Sequence of chain 1.K:
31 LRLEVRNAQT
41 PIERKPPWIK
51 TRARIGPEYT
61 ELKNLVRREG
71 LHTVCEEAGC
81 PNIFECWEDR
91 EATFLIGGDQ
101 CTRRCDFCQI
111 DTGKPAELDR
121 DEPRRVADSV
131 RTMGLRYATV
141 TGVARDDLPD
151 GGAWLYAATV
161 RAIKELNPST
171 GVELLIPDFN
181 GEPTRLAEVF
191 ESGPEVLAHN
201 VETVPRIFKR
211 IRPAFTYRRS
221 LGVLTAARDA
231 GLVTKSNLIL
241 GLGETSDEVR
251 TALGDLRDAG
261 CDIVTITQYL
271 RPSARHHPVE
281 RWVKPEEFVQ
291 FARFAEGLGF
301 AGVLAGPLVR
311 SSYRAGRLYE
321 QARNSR

The small molecule below binds the protein below.
Small molecule (SMILES): CSCC[C@H](N)C(=O)O

Binding-site contacts:
Ligand atom OXT contacts residue PHE215 of chain 1.K at 3.6 Å.
Ligand atom C contacts residue ARG212 of chain 1.K at 3.5 Å.
Ligand atom CE contacts residue ILE110 of chain 1.K at 4.2 Å (hydrophobic).
Ligand atom CE contacts residue GLY142 of chain 1.K at 3.3 Å.
Ligand atom C contacts residue ILE176 of chain 1.K at 4.2 Å (hydrophobic).
Ligand atom O contacts residue SF41 of chain 1.LA at 2.4 Å.
Ligand atom OXT contacts residue PRO177 of chain 1.K at 3.4 Å.
Ligand atom OXT contacts residue ARG212 of chain 1.K at 2.8 Å (salt-bridge).
Ligand atom CA contacts residue PRO177 of chain 1.K at 3.7 Å (hydrophobic).
Ligand atom OXT contacts residue HIS199 of chain 1.K at 4.0 Å.
Ligand atom CG contacts residue THR141 of chain 1.K at 3.6 Å.
Ligand atom CE contacts residue LEU95 of chain 1.K at 4.0 Å (hydrophobic).
Ligand atom CA contacts residue ILE176 of chain 1.K at 4.0 Å (hydrophobic).
Ligand atom C contacts residue SF41 of chain 1.LA at 3.1 Å.
Ligand atom N contacts residue SF41 of chain 1.LA at 2.4 Å.
Ligand atom N contacts residue ALA144 of chain 1.K at 4.0 Å.
Ligand atom N contacts residue VAL143 of chain 1.K at 4.2 Å.
Ligand atom CE contacts residue THR141 of chain 1.K at 3.6 Å.
Ligand atom OXT contacts residue ILE176 of chain 1.K at 3.5 Å (h-bond).
Ligand atom CB contacts residue ILE176 of chain 1.K at 4.1 Å (hydrophobic).
Ligand atom CA contacts residue SF41 of chain 1.LA at 3.2 Å.
Ligand atom C contacts residue PHE215 of chain 1.K at 3.9 Å (hydrophobic).
Ligand atom CB contacts residue GLY142 of chain 1.K at 3.5 Å.
Ligand atom O contacts residue ARG212 of chain 1.K at 3.0 Å (salt-bridge).
Ligand atom CB contacts residue THR141 of chain 1.K at 3.2 Å.
Ligand atom N contacts residue GLY142 of chain 1.K at 3.1 Å (h-bond).
Ligand atom N contacts residue PRO177 of chain 1.K at 4.2 Å.
Ligand atom CB contacts residue PRO177 of chain 1.K at 4.2 Å (hydrophobic).
Ligand atom C contacts residue PRO177 of chain 1.K at 3.9 Å (hydrophobic).
Ligand atom SD contacts residue SF41 of chain 1.LA at 2.7 Å.
Ligand atom CG contacts residue 5AD1 of chain 1.MA at 3.4 Å.
Ligand atom CG contacts residue SF41 of chain 1.LA at 3.7 Å.
Ligand atom O contacts residue PHE215 of chain 1.K at 3.9 Å.
Ligand atom CB contacts residue SF41 of chain 1.LA at 3.9 Å.
Ligand atom CB contacts residue LEU175 of chain 1.K at 4.0 Å (hydrophobic).
Ligand atom CA contacts residue GLY142 of chain 1.K at 3.7 Å.
Ligand atom CE contacts residue 5AD1 of chain 1.MA at 4.0 Å.
Ligand atom SD contacts residue 5AD1 of chain 1.MA at 3.8 Å.
Ligand atom CG contacts residue LEU175 of chain 1.K at 3.9 Å (hydrophobic).
Ligand atom CE contacts residue SF41 of chain 1.LA at 3.6 Å.